Sequence of chain 1.A:
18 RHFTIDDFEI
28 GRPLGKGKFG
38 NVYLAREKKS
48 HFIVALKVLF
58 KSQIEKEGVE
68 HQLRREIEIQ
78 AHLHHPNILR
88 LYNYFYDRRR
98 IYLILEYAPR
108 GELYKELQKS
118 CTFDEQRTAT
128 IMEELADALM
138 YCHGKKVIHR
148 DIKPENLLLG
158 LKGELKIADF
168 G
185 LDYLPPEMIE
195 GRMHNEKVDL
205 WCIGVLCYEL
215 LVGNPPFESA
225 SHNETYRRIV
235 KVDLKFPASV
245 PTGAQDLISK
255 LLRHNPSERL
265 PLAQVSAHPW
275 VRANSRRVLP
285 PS

The protein below binds the small molecule below.
Small molecule (SMILES): Cc1cc(Nc2cc(N3CCN(C)CC3)nc(Sc3ccc(NC(=O)C4CC4)cc3)n2)[nH]n1

Binding-site contacts:
Ligand atom C21 contacts residue ALA52 of chain 1.A at 3.8 Å (hydrophobic).
Ligand atom C15 contacts residue ALA105 of chain 1.A at 3.7 Å (hydrophobic).
Ligand atom C10 contacts residue ALA105 of chain 1.A at 3.7 Å (hydrophobic).
Ligand atom O32 contacts residue PHE36 of chain 1.A at 3.9 Å.
Ligand atom S23 contacts residue LEU31 of chain 1.A at 3.4 Å (h-bond).
Ligand atom C10 contacts residue TYR104 of chain 1.A at 3.7 Å (hydrophobic).
Ligand atom O32 contacts residue VAL39 of chain 1.A at 3.7 Å.
Ligand atom C8 contacts residue GLY108 of chain 1.A at 3.5 Å.
Ligand atom N30 contacts residue PHE36 of chain 1.A at 3.5 Å.
Ligand atom C25 contacts residue LEU155 of chain 1.A at 3.5 Å (hydrophobic).
Ligand atom C26 contacts residue LEU155 of chain 1.A at 3.5 Å (hydrophobic).
Ligand atom C35 contacts residue LYS54 of chain 1.A at 3.4 Å.
Ligand atom N19 contacts residue ALA105 of chain 1.A at 3.8 Å.
Ligand atom C27 contacts residue PHE36 of chain 1.A at 3.3 Å (hydrophobic).
Ligand atom C9 contacts residue TYR104 of chain 1.A at 3.5 Å (hydrophobic).
Ligand atom C28 contacts residue PHE36 of chain 1.A at 3.2 Å (hydrophobic).
Ligand atom C9 contacts residue GLY108 of chain 1.A at 3.4 Å.
Ligand atom C3 contacts residue PRO106 of chain 1.A at 3.1 Å (hydrophobic).
Ligand atom C15 contacts residue TYR104 of chain 1.A at 3.6 Å (hydrophobic).
Ligand atom N4 contacts residue GLY108 of chain 1.A at 3.9 Å.
Ligand atom C10 contacts residue GLY108 of chain 1.A at 3.8 Å.
Ligand atom C2 contacts residue PRO106 of chain 1.A at 3.7 Å (hydrophobic).
Ligand atom C17 contacts residue LEU31 of chain 1.A at 3.7 Å (hydrophobic).
Ligand atom N20 contacts residue TYR104 of chain 1.A at 3.4 Å.
Ligand atom C3 contacts residue GLY108 of chain 1.A at 3.8 Å.
Ligand atom C25 contacts residue PHE36 of chain 1.A at 3.5 Å (hydrophobic).
Ligand atom N14 contacts residue TYR104 of chain 1.A at 3.2 Å.
Ligand atom C21 contacts residue VAL39 of chain 1.A at 3.8 Å (hydrophobic).
Ligand atom C18 contacts residue ALA52 of chain 1.A at 3.6 Å (hydrophobic).
Ligand atom N19 contacts residue TYR104 of chain 1.A at 3.9 Å.
Ligand atom O32 contacts residue LYS54 of chain 1.A at 3.5 Å (salt-bridge).
Ligand atom N20 contacts residue GLU103 of chain 1.A at 3.4 Å (salt-bridge).
Ligand atom C9 contacts residue ALA105 of chain 1.A at 3.5 Å (hydrophobic).
Ligand atom N14 contacts residue ALA105 of chain 1.A at 3.2 Å (h-bond).
Ligand atom C24 contacts residue PHE36 of chain 1.A at 3.5 Å (hydrophobic).
Ligand atom N19 contacts residue ALA52 of chain 1.A at 3.4 Å.
Ligand atom C26 contacts residue PHE36 of chain 1.A at 3.4 Å (hydrophobic).
Ligand atom C29 contacts residue PHE36 of chain 1.A at 3.5 Å (hydrophobic).
Ligand atom N20 contacts residue ALA105 of chain 1.A at 2.9 Å (h-bond).
Ligand atom N19 contacts residue GLU103 of chain 1.A at 2.9 Å (salt-bridge).